The small molecule below binds the protein below.
Small molecule (SMILES): CC(C)C[C@H](N)C(=O)O

Binding-site contacts:
Ligand atom CG contacts residue S0R1 of chain 1.VA at 3.9 Å.
Ligand atom N contacts residue S0R1 of chain 1.VA at 1.3 Å.
Ligand atom OXT contacts residue MET93 of chain 1.N at 3.0 Å (h-bond).
Ligand atom O contacts residue LEU120 of chain 1.N at 3.8 Å.
Ligand atom OXT contacts residue GLY63 of chain 1.N at 3.0 Å (h-bond).
Ligand atom CA contacts residue HIS117 of chain 1.N at 4.5 Å.
Ligand atom CD1 contacts residue MET144 of chain 1.N at 3.5 Å (hydrophobic).
Ligand atom CD1 contacts residue MET93 of chain 1.N at 4.0 Å (hydrophobic).
Ligand atom CD2 contacts residue SER92 of chain 1.N at 4.2 Å.
Ligand atom OXT contacts residue S0R1 of chain 1.VA at 4.2 Å.
Ligand atom CB contacts residue MET93 of chain 1.N at 3.7 Å (hydrophobic).
Ligand atom O contacts residue S0R1 of chain 1.VA at 3.8 Å.
Ligand atom CG contacts residue ILE65 of chain 1.N at 4.2 Å (hydrophobic).
Ligand atom CD2 contacts residue GLN118 of chain 1.N at 3.8 Å.
Ligand atom CD2 contacts residue S0R1 of chain 1.VA at 4.3 Å.
Ligand atom CA contacts residue S0R1 of chain 1.VA at 2.4 Å.
Ligand atom CB contacts residue S0R1 of chain 1.VA at 3.4 Å.
Ligand atom OXT contacts residue GLY62 of chain 1.N at 3.3 Å.
Ligand atom N contacts residue GLY63 of chain 1.N at 2.8 Å (h-bond).
Ligand atom CB contacts residue ILE65 of chain 1.N at 4.0 Å (hydrophobic).
Ligand atom C contacts residue S0R1 of chain 1.VA at 3.4 Å.
Ligand atom CB contacts residue SER92 of chain 1.N at 3.9 Å.
Ligand atom O contacts residue HIS117 of chain 1.N at 3.1 Å (h-bond).
Ligand atom CA contacts residue SER92 of chain 1.N at 3.9 Å.
Ligand atom C contacts residue GLY63 of chain 1.N at 3.9 Å.
Ligand atom CD1 contacts residue SER92 of chain 1.N at 4.3 Å.
Ligand atom OXT contacts residue ALA91 of chain 1.N at 4.4 Å.
Ligand atom CD2 contacts residue PRO119 of chain 1.N at 4.0 Å (hydrophobic).
Ligand atom CD2 contacts residue HIS117 of chain 1.N at 3.1 Å.
Ligand atom OXT contacts residue SER92 of chain 1.N at 2.5 Å.
Ligand atom CA contacts residue GLY63 of chain 1.N at 3.8 Å.
Ligand atom N contacts residue ILE65 of chain 1.N at 3.9 Å.
Ligand atom C contacts residue HIS117 of chain 1.N at 3.9 Å.
Ligand atom CB contacts residue GLY63 of chain 1.N at 4.1 Å.
Ligand atom C contacts residue SER92 of chain 1.N at 2.9 Å.
Ligand atom C contacts residue GLY62 of chain 1.N at 4.4 Å.
Ligand atom CA contacts residue MET93 of chain 1.N at 4.5 Å (hydrophobic).
Ligand atom O contacts residue GLY63 of chain 1.N at 4.5 Å.
Ligand atom O contacts residue SER92 of chain 1.N at 3.1 Å.
Ligand atom C contacts residue MET93 of chain 1.N at 4.0 Å (hydrophobic).

Sequence of chain 1.N:
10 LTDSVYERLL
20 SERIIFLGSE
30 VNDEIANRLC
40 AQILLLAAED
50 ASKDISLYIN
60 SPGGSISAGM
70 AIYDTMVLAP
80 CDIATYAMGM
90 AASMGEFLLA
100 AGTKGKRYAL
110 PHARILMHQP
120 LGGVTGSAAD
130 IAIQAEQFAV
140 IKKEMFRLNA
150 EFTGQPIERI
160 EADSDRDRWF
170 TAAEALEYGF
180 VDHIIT